This small molecule binds to this protein.
Small molecule (SMILES): O=c1c(O)c(-c2ccc(O)c(O)c2)oc2cc(O)c(O)c(O)c12

Binding-site contacts:
Ligand atom C12 contacts residue LEU168 of chain 2.A at 3.5 Å (hydrophobic).
Ligand atom O20 contacts residue LEU110 of chain 2.A at 3.8 Å.
Ligand atom O19 contacts residue MET108 of chain 2.A at 3.7 Å.
Ligand atom O20 contacts residue ILE86 of chain 2.A at 3.8 Å.
Ligand atom O17 contacts residue MET108 of chain 2.A at 3.3 Å (h-bond).
Ligand atom O8 contacts residue LEU168 of chain 2.A at 3.9 Å.
Ligand atom O20 contacts residue MET111 of chain 2.A at 3.5 Å (h-bond).
Ligand atom C10 contacts residue ILE32 of chain 2.A at 4.0 Å (hydrophobic).
Ligand atom C6 contacts residue LEU168 of chain 2.A at 3.5 Å (hydrophobic).
Ligand atom O18 contacts residue LYS55 of chain 2.A at 2.8 Å (salt-bridge).
Ligand atom C10 contacts residue VAL158 of chain 2.A at 3.8 Å (hydrophobic).
Ligand atom C14 contacts residue VAL158 of chain 2.A at 4.0 Å (hydrophobic).
Ligand atom C2 contacts residue VAL40 of chain 2.A at 4.0 Å (hydrophobic).
Ligand atom C5 contacts residue MET108 of chain 2.A at 3.7 Å (hydrophobic).
Ligand atom O21 contacts residue MET111 of chain 2.A at 2.7 Å (h-bond).
Ligand atom C13 contacts residue VAL158 of chain 2.A at 3.8 Å (hydrophobic).
Ligand atom C3 contacts residue LYS55 of chain 2.A at 3.9 Å.
Ligand atom O21 contacts residue LEU110 of chain 2.A at 3.5 Å.
Ligand atom C9 contacts residue ILE32 of chain 2.A at 3.9 Å (hydrophobic).
Ligand atom C3 contacts residue ASP169 of chain 2.A at 3.4 Å.
Ligand atom O19 contacts residue ALA53 of chain 2.A at 3.7 Å.
Ligand atom O20 contacts residue GLU109 of chain 2.A at 2.9 Å (salt-bridge).
Ligand atom C5 contacts residue LEU168 of chain 2.A at 3.4 Å (hydrophobic).
Ligand atom O18 contacts residue ASP169 of chain 2.A at 2.7 Å (salt-bridge).
Ligand atom O19 contacts residue ILE86 of chain 2.A at 3.8 Å.
Ligand atom C2 contacts residue ASP169 of chain 2.A at 3.5 Å.
Ligand atom O23 contacts residue MET111 of chain 2.A at 3.5 Å (h-bond).
Ligand atom O19 contacts residue LEU168 of chain 2.A at 3.7 Å.
Ligand atom O19 contacts residue GLU109 of chain 2.A at 3.9 Å.
Ligand atom O22 contacts residue ASN114 of chain 2.A at 3.5 Å (h-bond).
Ligand atom O17 contacts residue ASP169 of chain 2.A at 3.7 Å.
Ligand atom O23 contacts residue ALA113 of chain 2.A at 3.4 Å.
Ligand atom O20 contacts residue ALA53 of chain 2.A at 3.7 Å.
Ligand atom O23 contacts residue ASP112 of chain 2.A at 3.6 Å.
Ligand atom O17 contacts residue GLU73 of chain 2.A at 3.5 Å (salt-bridge).
Ligand atom C7 contacts residue LEU168 of chain 2.A at 3.4 Å (hydrophobic).
Ligand atom O18 contacts residue GLU73 of chain 2.A at 3.2 Å (salt-bridge).
Ligand atom C4 contacts residue MET108 of chain 2.A at 3.9 Å (hydrophobic).
Ligand atom C1 contacts residue VAL40 of chain 2.A at 3.7 Å (hydrophobic).
Ligand atom C11 contacts residue ALA53 of chain 2.A at 4.0 Å (hydrophobic).

Sequence of chain 2.A:
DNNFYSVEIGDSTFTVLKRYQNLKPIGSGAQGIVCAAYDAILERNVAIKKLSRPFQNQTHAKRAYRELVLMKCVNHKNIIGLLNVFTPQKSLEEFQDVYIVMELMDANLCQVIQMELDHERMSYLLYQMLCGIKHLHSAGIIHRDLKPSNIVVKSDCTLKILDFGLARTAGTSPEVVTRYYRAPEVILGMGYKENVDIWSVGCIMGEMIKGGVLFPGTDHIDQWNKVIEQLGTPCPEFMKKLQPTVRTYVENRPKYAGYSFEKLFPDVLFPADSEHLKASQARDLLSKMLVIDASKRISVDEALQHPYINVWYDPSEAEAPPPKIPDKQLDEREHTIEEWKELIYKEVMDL